Binding-site contacts:
Ligand atom N34 contacts residue ASP203 of chain 1.A at 3.7 Å.
Ligand atom C28 contacts residue LYS76 of chain 1.A at 3.5 Å.
Ligand atom C06 contacts residue CYS126 of chain 1.A at 3.7 Å (hydrophobic).
Ligand atom C29 contacts residue MET77 of chain 1.A at 3.6 Å (hydrophobic).
Ligand atom C25 contacts residue GLY51 of chain 1.A at 3.3 Å.
Ligand atom C27 contacts residue GLY54 of chain 1.A at 3.7 Å.
Ligand atom C27 contacts residue LYS55 of chain 1.A at 3.5 Å.
Ligand atom N02 contacts residue GLY129 of chain 1.A at 3.7 Å.
Ligand atom C12 contacts residue CYS202 of chain 1.A at 3.5 Å (hydrophobic).
Ligand atom C05 contacts residue GLY129 of chain 1.A at 3.4 Å.
Ligand atom C10 contacts residue LEU192 of chain 1.A at 3.3 Å (hydrophobic).
Ligand atom C38 contacts residue LEU192 of chain 1.A at 3.5 Å (hydrophobic).
Ligand atom N39 contacts residue CYS126 of chain 1.A at 3.1 Å (h-bond).
Ligand atom O24 contacts residue PHE53 of chain 1.A at 3.3 Å (h-bond).
Ligand atom F30 contacts residue MET77 of chain 1.A at 3.4 Å.
Ligand atom F30 contacts residue LEU78 of chain 1.A at 3.2 Å.
Ligand atom C25 contacts residue ALA50 of chain 1.A at 3.5 Å (hydrophobic).
Ligand atom F30 contacts residue LYS76 of chain 1.A at 3.6 Å.
Ligand atom C31 contacts residue LYS76 of chain 1.A at 3.4 Å.
Ligand atom C38 contacts residue GLU124 of chain 1.A at 3.1 Å.
Ligand atom N37 contacts residue LEU192 of chain 1.A at 3.2 Å.
Ligand atom C01 contacts residue CYS127 of chain 1.A at 3.4 Å (hydrophobic).
Ligand atom C09 contacts residue LEU192 of chain 1.A at 3.6 Å (hydrophobic).
Ligand atom C15 contacts residue VAL56 of chain 1.A at 3.5 Å (hydrophobic).
Ligand atom C41 contacts residue CYS126 of chain 1.A at 3.4 Å (hydrophobic).
Ligand atom C25 contacts residue GLY54 of chain 1.A at 3.5 Å.
Ligand atom C07 contacts residue TYR125 of chain 1.A at 3.5 Å (hydrophobic).
Ligand atom C07 contacts residue CYS126 of chain 1.A at 3.0 Å (hydrophobic).
Ligand atom C41 contacts residue TYR125 of chain 1.A at 3.5 Å (hydrophobic).
Ligand atom C38 contacts residue ALA74 of chain 1.A at 3.4 Å (hydrophobic).
Ligand atom C31 contacts residue PHE53 of chain 1.A at 3.6 Å (hydrophobic).
Ligand atom C32 contacts residue PHE53 of chain 1.A at 3.7 Å (hydrophobic).
Ligand atom N39 contacts residue TYR125 of chain 1.A at 3.6 Å.
Ligand atom C28 contacts residue LYS55 of chain 1.A at 3.5 Å.
Ligand atom C41 contacts residue GLY129 of chain 1.A at 3.4 Å.
Ligand atom C23 contacts residue PHE53 of chain 1.A at 3.6 Å (hydrophobic).
Ligand atom C29 contacts residue LYS76 of chain 1.A at 3.4 Å.
Ligand atom C28 contacts residue MET77 of chain 1.A at 3.2 Å (hydrophobic).
Ligand atom N39 contacts residue GLU124 of chain 1.A at 3.5 Å (salt-bridge).
Ligand atom N16 contacts residue VAL56 of chain 1.A at 3.6 Å.

Sequence of chain 1.A:
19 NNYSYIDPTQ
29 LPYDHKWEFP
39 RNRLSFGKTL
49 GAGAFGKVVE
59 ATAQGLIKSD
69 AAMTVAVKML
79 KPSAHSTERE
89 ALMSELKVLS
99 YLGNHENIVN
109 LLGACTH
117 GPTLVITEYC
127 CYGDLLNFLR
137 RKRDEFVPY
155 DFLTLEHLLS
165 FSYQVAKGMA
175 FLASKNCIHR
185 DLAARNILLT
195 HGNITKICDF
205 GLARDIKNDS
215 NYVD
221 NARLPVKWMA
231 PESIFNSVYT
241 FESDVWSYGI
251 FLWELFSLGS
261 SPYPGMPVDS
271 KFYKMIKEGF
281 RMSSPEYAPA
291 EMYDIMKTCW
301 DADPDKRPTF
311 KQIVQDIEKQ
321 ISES

This protein binds this small molecule.
Small molecule (SMILES): COC(=O)N[C@@](C)(c1ccc(F)cc1)c1cnc(N2CCN(c3ncnn4cc(-c5cnn(C)c5)cc34)CC2)nc1